Sequence of chain 1.B:
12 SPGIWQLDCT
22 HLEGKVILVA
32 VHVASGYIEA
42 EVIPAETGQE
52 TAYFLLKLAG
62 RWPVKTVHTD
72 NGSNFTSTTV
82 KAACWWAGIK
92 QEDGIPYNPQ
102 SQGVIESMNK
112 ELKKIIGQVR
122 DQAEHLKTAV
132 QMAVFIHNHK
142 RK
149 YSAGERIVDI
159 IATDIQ

Sequence of chain 1.A:
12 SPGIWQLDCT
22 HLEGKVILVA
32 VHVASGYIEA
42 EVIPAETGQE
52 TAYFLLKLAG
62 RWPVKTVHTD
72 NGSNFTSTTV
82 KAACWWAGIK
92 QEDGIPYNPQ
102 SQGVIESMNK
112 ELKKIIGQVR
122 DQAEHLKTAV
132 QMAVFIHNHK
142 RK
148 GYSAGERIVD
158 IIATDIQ

Binding-site contacts:
Ligand atom O22 contacts residue THR129 of chain 1.B at 3.1 Å (h-bond).
Ligand atom C17 contacts residue THR129 of chain 1.B at 3.5 Å.
Ligand atom C15 contacts residue HIS126 of chain 1.B at 3.8 Å.
Ligand atom O21 contacts residue GLN50 of chain 1.A at 3.5 Å (h-bond).
Ligand atom C15 contacts residue ALA124 of chain 1.B at 4.0 Å (hydrophobic).
Ligand atom C16 contacts residue GLN123 of chain 1.B at 4.1 Å.
Ligand atom O19 contacts residue ALA124 of chain 1.B at 3.6 Å.
Ligand atom C4 contacts residue THR80 of chain 1.A at 3.8 Å.
Ligand atom C2 contacts residue ALA84 of chain 1.A at 3.5 Å (hydrophobic).
Ligand atom C7 contacts residue THR129 of chain 1.B at 4.0 Å.
Ligand atom C2 contacts residue TRP87 of chain 1.A at 4.1 Å (hydrophobic).
Ligand atom C3 contacts residue THR129 of chain 1.B at 3.6 Å.
Ligand atom C16 contacts residue MET133 of chain 1.B at 4.0 Å (hydrophobic).
Ligand atom C11 contacts residue THR129 of chain 1.B at 4.0 Å.
Ligand atom C12 contacts residue THR129 of chain 1.B at 3.3 Å.
Ligand atom C5 contacts residue ALA84 of chain 1.A at 3.8 Å (hydrophobic).
Ligand atom C17 contacts residue TYR54 of chain 1.A at 4.0 Å (hydrophobic).
Ligand atom O20 contacts residue GLU125 of chain 1.B at 2.8 Å (salt-bridge).
Ligand atom O20 contacts residue ALA124 of chain 1.B at 3.7 Å.
Ligand atom O19 contacts residue THR129 of chain 1.B at 2.8 Å (h-bond).
Ligand atom C6 contacts residue GLN50 of chain 1.A at 3.3 Å.
Ligand atom C2 contacts residue LEU57 of chain 1.A at 4.0 Å (hydrophobic).
Ligand atom C1 contacts residue LEU57 of chain 1.A at 3.6 Å (hydrophobic).
Ligand atom C5 contacts residue MET133 of chain 1.B at 3.6 Å (hydrophobic).
Ligand atom C18 contacts residue GLN123 of chain 1.B at 3.3 Å.
Ligand atom C15 contacts residue GLU125 of chain 1.B at 3.5 Å.
Ligand atom C1 contacts residue ALA84 of chain 1.A at 3.8 Å (hydrophobic).
Ligand atom C9 contacts residue THR129 of chain 1.B at 3.5 Å.
Ligand atom O22 contacts residue HIS126 of chain 1.B at 3.2 Å (h-bond).
Ligand atom C11 contacts residue GLN50 of chain 1.A at 3.6 Å.
Ligand atom O19 contacts residue GLU125 of chain 1.B at 3.3 Å (salt-bridge).
Ligand atom C5 contacts residue TRP87 of chain 1.A at 3.6 Å (hydrophobic).
Ligand atom C4 contacts residue GLN50 of chain 1.A at 3.4 Å.
Ligand atom O19 contacts residue HIS126 of chain 1.B at 2.9 Å (h-bond).
Ligand atom C10 contacts residue MET133 of chain 1.B at 3.6 Å (hydrophobic).
Ligand atom O20 contacts residue HIS126 of chain 1.B at 4.0 Å.
Ligand atom O21 contacts residue TYR54 of chain 1.A at 3.5 Å.
Ligand atom C15 contacts residue THR129 of chain 1.B at 3.5 Å.
Ligand atom O23 contacts residue GLN123 of chain 1.B at 3.8 Å.
Ligand atom C8 contacts residue GLN50 of chain 1.A at 3.8 Å.

This protein binds this small molecule.
Small molecule (SMILES): O=C(O)c1c(C=C2c3ccccc3CC2O)ccc2c1OCO2